This small molecule binds to this protein.
Small molecule (SMILES): CC(=O)N[C@H]1[C@H](O[C@H]2[C@H](O)[C@@H](NC(C)=O)CO[C@@H]2CO)O[C@H](CO)[C@@H](O[C@@H]2O[C@H](CO)[C@@H](O)[C@H](O)[C@@H]2O)[C@@H]1O

Binding-site contacts:
Ligand atom C8 contacts residue TYR381 of chain 1.E at 3.5 Å (hydrophobic).
Ligand atom O6 contacts residue ILE306 of chain 1.E at 3.3 Å.
Ligand atom C4 contacts residue PHE144 of chain 1.E at 4.4 Å (hydrophobic).
Ligand atom O6 contacts residue ILE321 of chain 1.E at 3.4 Å.
Ligand atom C2 contacts residue ASN318 of chain 1.E at 2.4 Å.
Ligand atom C6 contacts residue ILE321 of chain 1.E at 4.3 Å (hydrophobic).
Ligand atom O4 contacts residue PHE144 of chain 1.E at 4.0 Å.
Ligand atom O4 contacts residue GLU138 of chain 1.E at 4.2 Å.
Ligand atom C8 contacts residue GLN141 of chain 1.E at 3.5 Å.
Ligand atom O7 contacts residue PRO307 of chain 1.E at 3.9 Å.
Ligand atom O7 contacts residue ASN318 of chain 1.E at 4.0 Å.
Ligand atom O7 contacts residue GLU138 of chain 1.E at 4.5 Å.
Ligand atom C6 contacts residue SER320 of chain 1.E at 4.2 Å.
Ligand atom O3 contacts residue PHE144 of chain 1.E at 3.4 Å.
Ligand atom C3 contacts residue ASN318 of chain 1.E at 3.8 Å.
Ligand atom C5 contacts residue ASN318 of chain 1.E at 3.6 Å.
Ligand atom O5 contacts residue SER320 of chain 1.E at 3.8 Å.
Ligand atom C7 contacts residue ASN318 of chain 1.E at 3.7 Å.
Ligand atom C5 contacts residue SER320 of chain 1.E at 3.9 Å.
Ligand atom O5 contacts residue ILE306 of chain 1.E at 4.2 Å.
Ligand atom C7 contacts residue GLU138 of chain 1.E at 4.2 Å.
Ligand atom N2 contacts residue GLU138 of chain 1.E at 4.4 Å.
Ligand atom C1 contacts residue SER320 of chain 1.E at 4.0 Å.
Ligand atom O5 contacts residue ASN318 of chain 1.E at 2.3 Å (h-bond).
Ligand atom C2 contacts residue PRO307 of chain 1.E at 4.2 Å (hydrophobic).
Ligand atom C4 contacts residue ASN318 of chain 1.E at 4.2 Å.
Ligand atom C3 contacts residue PHE144 of chain 1.E at 3.7 Å (hydrophobic).
Ligand atom O3 contacts residue PRO307 of chain 1.E at 4.0 Å.
Ligand atom N2 contacts residue ASN318 of chain 1.E at 2.9 Å (h-bond).
Ligand atom C1 contacts residue GLU138 of chain 1.E at 4.4 Å.
Ligand atom C1 contacts residue ASN318 of chain 1.E at 1.4 Å.

Sequence of chain 1.E:
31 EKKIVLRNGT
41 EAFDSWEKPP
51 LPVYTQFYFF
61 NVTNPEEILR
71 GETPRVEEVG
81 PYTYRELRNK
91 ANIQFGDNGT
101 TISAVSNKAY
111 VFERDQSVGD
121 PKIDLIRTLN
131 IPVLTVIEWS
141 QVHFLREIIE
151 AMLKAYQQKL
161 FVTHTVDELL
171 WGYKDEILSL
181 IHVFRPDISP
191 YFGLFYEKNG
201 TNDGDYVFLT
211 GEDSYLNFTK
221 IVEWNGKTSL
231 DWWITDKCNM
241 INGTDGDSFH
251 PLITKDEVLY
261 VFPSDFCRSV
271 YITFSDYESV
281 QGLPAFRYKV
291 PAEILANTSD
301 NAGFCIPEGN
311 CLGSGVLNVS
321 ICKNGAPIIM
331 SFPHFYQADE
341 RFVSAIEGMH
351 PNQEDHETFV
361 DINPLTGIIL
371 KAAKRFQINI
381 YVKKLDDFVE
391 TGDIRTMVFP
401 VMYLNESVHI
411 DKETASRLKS